Sequence of chain 1.A:
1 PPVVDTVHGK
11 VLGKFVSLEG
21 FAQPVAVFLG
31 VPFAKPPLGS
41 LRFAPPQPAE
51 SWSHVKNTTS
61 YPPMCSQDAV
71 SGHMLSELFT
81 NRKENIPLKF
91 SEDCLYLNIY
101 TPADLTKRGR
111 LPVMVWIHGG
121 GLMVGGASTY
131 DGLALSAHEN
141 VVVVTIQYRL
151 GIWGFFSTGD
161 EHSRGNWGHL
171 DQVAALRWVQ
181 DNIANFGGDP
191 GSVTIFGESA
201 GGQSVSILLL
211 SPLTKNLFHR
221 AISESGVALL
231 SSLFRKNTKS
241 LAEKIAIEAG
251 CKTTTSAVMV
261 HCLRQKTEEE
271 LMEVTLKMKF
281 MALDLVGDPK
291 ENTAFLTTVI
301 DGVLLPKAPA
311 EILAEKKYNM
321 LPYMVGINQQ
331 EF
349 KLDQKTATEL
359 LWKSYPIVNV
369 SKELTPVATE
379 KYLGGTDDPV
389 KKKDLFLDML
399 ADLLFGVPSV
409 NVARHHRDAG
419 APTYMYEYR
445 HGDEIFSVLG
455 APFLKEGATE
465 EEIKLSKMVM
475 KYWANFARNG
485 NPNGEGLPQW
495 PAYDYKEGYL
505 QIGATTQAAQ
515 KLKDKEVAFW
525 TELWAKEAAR

Binding-site contacts:
Ligand atom C8 contacts residue TRP528 of chain 1.A at 3.4 Å (hydrophobic).
Ligand atom C11 contacts residue NAG1 of chain 1.C at 3.3 Å.
Ligand atom C4 contacts residue NAG1 of chain 1.C at 3.8 Å.
Ligand atom C2 contacts residue SER231 of chain 1.A at 3.9 Å.
Ligand atom N1 contacts residue ASN367 of chain 1.A at 3.2 Å.
Ligand atom C12 contacts residue NAG1 of chain 1.C at 3.4 Å.
Ligand atom C12 contacts residue NAG2 of chain 1.C at 3.1 Å.
Ligand atom N7 contacts residue NAG2 of chain 1.C at 4.5 Å.
Ligand atom C5 contacts residue NAG1 of chain 1.C at 3.2 Å.
Ligand atom C6 contacts residue VAL366 of chain 1.A at 4.5 Å (hydrophobic).
Ligand atom C6 contacts residue NAG1 of chain 1.C at 3.5 Å.
Ligand atom C10 contacts residue NAG1 of chain 1.C at 4.2 Å.
Ligand atom C11 contacts residue NAG2 of chain 1.C at 2.8 Å.
Ligand atom C10 contacts residue NAG2 of chain 1.C at 4.2 Å.
Ligand atom C5 contacts residue ASN367 of chain 1.A at 4.2 Å.
Ligand atom C2 contacts residue ASN367 of chain 1.A at 4.5 Å.
Ligand atom N1 contacts residue NAG1 of chain 1.C at 3.1 Å.
Ligand atom C2 contacts residue NAG1 of chain 1.C at 3.8 Å.
Ligand atom C9 contacts residue TRP528 of chain 1.A at 3.2 Å (hydrophobic).
Ligand atom C10 contacts residue TRP528 of chain 1.A at 3.6 Å (hydrophobic).
Ligand atom C5 contacts residue TRP528 of chain 1.A at 3.5 Å (hydrophobic).
Ligand atom C6 contacts residue TRP528 of chain 1.A at 4.0 Å (hydrophobic).
Ligand atom C6 contacts residue ASN367 of chain 1.A at 3.0 Å.
Ligand atom N7 contacts residue NAG1 of chain 1.C at 4.1 Å.

The protein below binds the small molecule below.
Small molecule (SMILES): C1CCN(C2CCNCC2)CC1